Sequence of chain 1.C:
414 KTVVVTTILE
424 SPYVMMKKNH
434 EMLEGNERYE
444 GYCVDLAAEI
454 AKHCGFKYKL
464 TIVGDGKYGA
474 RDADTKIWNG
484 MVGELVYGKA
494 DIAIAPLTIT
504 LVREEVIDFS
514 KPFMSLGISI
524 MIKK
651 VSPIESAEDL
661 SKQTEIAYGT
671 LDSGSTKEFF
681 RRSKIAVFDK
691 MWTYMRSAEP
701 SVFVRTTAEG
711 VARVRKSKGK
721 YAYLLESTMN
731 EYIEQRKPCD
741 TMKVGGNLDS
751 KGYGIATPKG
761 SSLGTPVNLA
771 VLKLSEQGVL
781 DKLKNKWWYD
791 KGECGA

The small molecule below binds the protein below.
Small molecule (SMILES): NS(=O)(=O)c1cc2c(cc1Cl)N[C@H]([C@H]1C[C@H]3C=C[C@@H]1C3)NS2(=O)=O

Binding-site contacts:
Ligand atom C7 contacts residue ILE502 of chain 1.C at 3.7 Å (hydrophobic).
Ligand atom CL contacts residue ASP781 of chain 1.B at 3.4 Å.
Ligand atom C12 contacts residue SER750 of chain 1.C at 3.3 Å.
Ligand atom C6 contacts residue SER775 of chain 1.B at 3.3 Å.
Ligand atom C11 contacts residue SER518 of chain 1.B at 3.5 Å.
Ligand atom C2 contacts residue PRO515 of chain 1.B at 3.5 Å (hydrophobic).
Ligand atom C4 contacts residue LYS751 of chain 1.C at 3.8 Å.
Ligand atom C4 contacts residue ILE502 of chain 1.C at 3.8 Å (hydrophobic).
Ligand atom C3 contacts residue PRO515 of chain 1.C at 3.9 Å (hydrophobic).
Ligand atom C7 contacts residue LYS514 of chain 1.B at 3.7 Å.
Ligand atom O3 contacts residue SER518 of chain 1.B at 3.0 Å (h-bond).
Ligand atom C9 contacts residue SER750 of chain 1.C at 3.2 Å.
Ligand atom N1 contacts residue PRO515 of chain 1.B at 2.6 Å (h-bond).
Ligand atom O2 contacts residue MET517 of chain 1.B at 3.3 Å.
Ligand atom N2 contacts residue SER775 of chain 1.B at 3.3 Å (h-bond).
Ligand atom C14 contacts residue PHE516 of chain 1.B at 3.8 Å (hydrophobic).
Ligand atom C7 contacts residue LEU772 of chain 1.B at 3.8 Å (hydrophobic).
Ligand atom N2 contacts residue PRO515 of chain 1.B at 3.7 Å.
Ligand atom O4 contacts residue LYS784 of chain 1.B at 3.7 Å.
Ligand atom C1 contacts residue PRO515 of chain 1.B at 3.3 Å (hydrophobic).
Ligand atom C8 contacts residue PRO515 of chain 1.B at 3.3 Å (hydrophobic).
Ligand atom CL contacts residue LEU780 of chain 1.B at 3.5 Å.
Ligand atom C12 contacts residue PHE516 of chain 1.B at 3.7 Å (hydrophobic).
Ligand atom C11 contacts residue MET517 of chain 1.B at 3.6 Å (hydrophobic).
Ligand atom C5 contacts residue LEU772 of chain 1.B at 3.7 Å (hydrophobic).
Ligand atom C4 contacts residue GLY752 of chain 1.C at 3.5 Å.
Ligand atom C10 contacts residue SER750 of chain 1.C at 3.1 Å.
Ligand atom O2 contacts residue SER518 of chain 1.B at 3.3 Å (h-bond).
Ligand atom C3 contacts residue GLY752 of chain 1.C at 3.8 Å.
Ligand atom C11 contacts residue PHE516 of chain 1.B at 3.8 Å (hydrophobic).
Ligand atom C14 contacts residue SER750 of chain 1.C at 3.1 Å.
Ligand atom O2 contacts residue PRO515 of chain 1.B at 3.6 Å.
Ligand atom O1 contacts residue SER750 of chain 1.C at 3.8 Å.
Ligand atom O3 contacts residue MET517 of chain 1.B at 3.8 Å.
Ligand atom C5 contacts residue ILE502 of chain 1.C at 3.8 Å (hydrophobic).
Ligand atom C13 contacts residue PHE516 of chain 1.B at 3.6 Å (hydrophobic).
Ligand atom O1 contacts residue LYS751 of chain 1.C at 3.8 Å.
Ligand atom C11 contacts residue SER750 of chain 1.C at 3.3 Å.
Ligand atom C13 contacts residue SER750 of chain 1.C at 3.3 Å.
Ligand atom S1 contacts residue PRO515 of chain 1.B at 3.7 Å.

Sequence of chain 1.B:
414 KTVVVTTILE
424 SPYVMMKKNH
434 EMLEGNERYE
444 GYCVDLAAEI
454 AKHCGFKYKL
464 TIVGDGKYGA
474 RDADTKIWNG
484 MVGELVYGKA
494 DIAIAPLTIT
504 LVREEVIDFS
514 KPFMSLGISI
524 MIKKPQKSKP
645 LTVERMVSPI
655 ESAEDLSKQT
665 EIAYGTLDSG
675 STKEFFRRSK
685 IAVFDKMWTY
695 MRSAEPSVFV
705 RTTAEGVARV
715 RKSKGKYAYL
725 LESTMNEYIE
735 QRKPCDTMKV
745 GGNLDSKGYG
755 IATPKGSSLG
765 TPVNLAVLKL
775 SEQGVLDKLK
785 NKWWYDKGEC